Binding-site contacts:
Ligand atom O7 contacts residue CYS97 of chain 1.A at 3.5 Å.
Ligand atom O4 contacts residue ASN88 of chain 1.A at 4.4 Å.
Ligand atom C7 contacts residue PRO96 of chain 1.A at 3.7 Å (hydrophobic).
Ligand atom C4 contacts residue ASN88 of chain 1.A at 3.5 Å.
Ligand atom C8 contacts residue CYS97 of chain 1.A at 3.2 Å (hydrophobic).
Ligand atom O3 contacts residue ASN88 of chain 1.A at 4.4 Å.
Ligand atom O7 contacts residue THR98 of chain 1.A at 2.6 Å (h-bond).
Ligand atom O3 contacts residue THR98 of chain 1.A at 4.2 Å.
Ligand atom C8 contacts residue THR98 of chain 1.A at 3.2 Å.
Ligand atom C3 contacts residue THR98 of chain 1.A at 4.3 Å.
Ligand atom C8 contacts residue ASN88 of chain 1.A at 2.9 Å.
Ligand atom O6 contacts residue THR90 of chain 1.A at 3.5 Å.
Ligand atom O5 contacts residue ASN88 of chain 1.A at 2.4 Å (h-bond).
Ligand atom O7 contacts residue ASN88 of chain 1.A at 4.2 Å.
Ligand atom O7 contacts residue ASN99 of chain 1.A at 4.1 Å.
Ligand atom N2 contacts residue CYS97 of chain 1.A at 4.3 Å.
Ligand atom C7 contacts residue THR98 of chain 1.A at 3.2 Å.
Ligand atom C7 contacts residue ASN88 of chain 1.A at 3.1 Å.
Ligand atom N2 contacts residue ASN88 of chain 1.A at 2.8 Å (h-bond).
Ligand atom C8 contacts residue CYS86 of chain 1.A at 3.9 Å (hydrophobic).
Ligand atom N2 contacts residue PHE91 of chain 1.A at 4.3 Å.
Ligand atom O7 contacts residue PRO96 of chain 1.A at 3.8 Å.
Ligand atom C5 contacts residue ASN88 of chain 1.A at 2.8 Å.
Ligand atom C7 contacts residue CYS97 of chain 1.A at 3.6 Å (hydrophobic).
Ligand atom C7 contacts residue ASN99 of chain 1.A at 4.3 Å.
Ligand atom C3 contacts residue ASN88 of chain 1.A at 3.0 Å.
Ligand atom C1 contacts residue THR90 of chain 1.A at 3.6 Å.
Ligand atom O6 contacts residue LYS89 of chain 1.A at 4.0 Å.
Ligand atom C2 contacts residue ASN88 of chain 1.A at 2.5 Å.
Ligand atom N2 contacts residue THR98 of chain 1.A at 4.4 Å.
Ligand atom C8 contacts residue ASN99 of chain 1.A at 3.5 Å.
Ligand atom C6 contacts residue ASN88 of chain 1.A at 4.2 Å.
Ligand atom N2 contacts residue PRO96 of chain 1.A at 3.6 Å.
Ligand atom C1 contacts residue ASN88 of chain 1.A at 1.4 Å.
Ligand atom O6 contacts residue ASN88 of chain 1.A at 4.1 Å.
Ligand atom O5 contacts residue THR90 of chain 1.A at 3.8 Å.

A protein and the small-molecule ligand that binds it are described below.
Small molecule (SMILES): CC(=O)N[C@@H]1[C@@H](O)[C@H](O)[C@@H](CO)O[C@H]1O

Sequence of chain 1.A:
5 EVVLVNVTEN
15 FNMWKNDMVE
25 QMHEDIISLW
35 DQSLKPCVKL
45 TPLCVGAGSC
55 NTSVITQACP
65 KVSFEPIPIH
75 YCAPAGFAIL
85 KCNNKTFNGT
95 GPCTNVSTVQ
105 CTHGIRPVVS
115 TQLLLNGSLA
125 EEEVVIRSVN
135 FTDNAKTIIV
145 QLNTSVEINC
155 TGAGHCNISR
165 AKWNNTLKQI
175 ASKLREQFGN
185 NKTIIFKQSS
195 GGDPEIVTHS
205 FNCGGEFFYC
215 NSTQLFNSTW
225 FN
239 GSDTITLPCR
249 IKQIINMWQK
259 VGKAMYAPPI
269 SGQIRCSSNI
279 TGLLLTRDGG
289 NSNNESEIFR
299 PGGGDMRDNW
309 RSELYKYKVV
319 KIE